Sequence of chain 1.A:
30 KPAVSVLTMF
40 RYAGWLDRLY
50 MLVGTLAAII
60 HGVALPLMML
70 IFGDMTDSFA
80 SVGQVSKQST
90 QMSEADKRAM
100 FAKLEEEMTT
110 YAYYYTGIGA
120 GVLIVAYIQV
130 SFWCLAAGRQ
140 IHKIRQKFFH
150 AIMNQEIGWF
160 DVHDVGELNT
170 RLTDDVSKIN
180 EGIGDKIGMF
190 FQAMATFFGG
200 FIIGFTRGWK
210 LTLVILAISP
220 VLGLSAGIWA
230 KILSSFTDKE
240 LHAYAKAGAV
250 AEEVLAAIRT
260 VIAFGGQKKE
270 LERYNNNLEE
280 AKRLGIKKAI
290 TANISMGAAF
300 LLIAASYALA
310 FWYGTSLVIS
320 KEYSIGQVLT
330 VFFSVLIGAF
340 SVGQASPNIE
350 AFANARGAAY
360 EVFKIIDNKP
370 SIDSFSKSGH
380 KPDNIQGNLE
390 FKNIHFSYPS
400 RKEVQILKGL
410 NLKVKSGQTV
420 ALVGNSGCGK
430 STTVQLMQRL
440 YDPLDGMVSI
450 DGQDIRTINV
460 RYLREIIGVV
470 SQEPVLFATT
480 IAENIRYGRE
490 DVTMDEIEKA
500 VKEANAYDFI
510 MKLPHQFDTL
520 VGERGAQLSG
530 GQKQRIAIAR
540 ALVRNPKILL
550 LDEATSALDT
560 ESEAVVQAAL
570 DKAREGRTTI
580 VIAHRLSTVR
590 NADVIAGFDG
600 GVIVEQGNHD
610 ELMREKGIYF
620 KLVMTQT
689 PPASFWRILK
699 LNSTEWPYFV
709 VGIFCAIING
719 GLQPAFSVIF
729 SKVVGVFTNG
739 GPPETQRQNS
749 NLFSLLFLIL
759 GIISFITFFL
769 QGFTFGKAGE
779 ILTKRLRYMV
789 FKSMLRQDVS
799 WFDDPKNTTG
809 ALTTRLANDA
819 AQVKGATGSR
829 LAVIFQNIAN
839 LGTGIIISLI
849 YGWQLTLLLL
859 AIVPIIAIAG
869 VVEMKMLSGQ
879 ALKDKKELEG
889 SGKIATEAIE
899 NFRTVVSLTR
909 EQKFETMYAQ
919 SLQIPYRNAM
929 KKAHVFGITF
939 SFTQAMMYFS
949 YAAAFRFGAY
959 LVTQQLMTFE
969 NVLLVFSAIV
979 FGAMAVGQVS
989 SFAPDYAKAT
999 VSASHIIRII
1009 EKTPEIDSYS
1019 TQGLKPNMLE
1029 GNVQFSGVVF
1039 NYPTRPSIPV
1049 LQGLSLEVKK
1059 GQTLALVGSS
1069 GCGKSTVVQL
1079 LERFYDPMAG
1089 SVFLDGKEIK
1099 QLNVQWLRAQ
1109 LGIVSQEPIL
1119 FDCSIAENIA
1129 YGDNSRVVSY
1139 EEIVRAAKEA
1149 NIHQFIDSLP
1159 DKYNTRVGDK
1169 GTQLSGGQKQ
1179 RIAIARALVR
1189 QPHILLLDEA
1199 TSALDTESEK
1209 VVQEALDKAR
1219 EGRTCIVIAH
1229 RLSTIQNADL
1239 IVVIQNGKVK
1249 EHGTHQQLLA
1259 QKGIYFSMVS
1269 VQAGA

A protein and the small-molecule ligand that binds it are described below.
Small molecule (SMILES): Brc1ccc(Oc2c(Br)cc(Br)cc2Br)c(Br)c1

Binding-site contacts:
Ligand atom CAL contacts residue PHE755 of chain 1.A at 4.0 Å (hydrophobic).
Ligand atom CAE contacts residue SER725 of chain 1.A at 3.6 Å.
Ligand atom CAB contacts residue PHE755 of chain 1.A at 4.4 Å (hydrophobic).
Ligand atom CAF contacts residue SER725 of chain 1.A at 4.2 Å.
Ligand atom BR4 contacts residue PHE728 of chain 1.A at 4.2 Å.
Ligand atom CAN contacts residue PHE728 of chain 1.A at 3.9 Å (hydrophobic).
Ligand atom CAN contacts residue PHE755 of chain 1.A at 4.3 Å (hydrophobic).
Ligand atom CAM contacts residue ILE727 of chain 1.A at 4.5 Å (hydrophobic).
Ligand atom CAL contacts residue PHE728 of chain 1.A at 3.3 Å (hydrophobic).
Ligand atom BR3 contacts residue TYR306 of chain 1.A at 3.9 Å.
Ligand atom CAE contacts residue PHE724 of chain 1.A at 4.1 Å (hydrophobic).
Ligand atom CAM contacts residue PHE728 of chain 1.A at 3.6 Å (hydrophobic).
Ligand atom CAD contacts residue PHE979 of chain 1.A at 4.4 Å (hydrophobic).
Ligand atom CAC contacts residue PHE724 of chain 1.A at 4.2 Å (hydrophobic).
Ligand atom BR5 contacts residue SER752 of chain 1.A at 4.5 Å.
Ligand atom BR2 contacts residue PHE979 of chain 1.A at 4.2 Å.
Ligand atom CAD contacts residue PHE724 of chain 1.A at 3.7 Å (hydrophobic).
Ligand atom CAP contacts residue PHE310 of chain 1.A at 4.4 Å (hydrophobic).
Ligand atom CAO contacts residue PHE310 of chain 1.A at 3.9 Å (hydrophobic).
Ligand atom BR4 contacts residue PHE331 of chain 1.A at 3.3 Å.
Ligand atom CAK contacts residue PHE728 of chain 1.A at 3.3 Å (hydrophobic).
Ligand atom BR3 contacts residue ALA303 of chain 1.A at 4.0 Å.
Ligand atom CAM contacts residue PHE755 of chain 1.A at 3.8 Å (hydrophobic).
Ligand atom CAO contacts residue PHE728 of chain 1.A at 3.7 Å (hydrophobic).
Ligand atom CAE contacts residue PHE979 of chain 1.A at 3.6 Å (hydrophobic).
Ligand atom BR3 contacts residue PHE755 of chain 1.A at 3.8 Å.
Ligand atom CAO contacts residue ALA307 of chain 1.A at 4.1 Å (hydrophobic).
Ligand atom BR4 contacts residue PHE310 of chain 1.A at 3.9 Å.
Ligand atom CAP contacts residue PHE728 of chain 1.A at 3.5 Å (hydrophobic).
Ligand atom CAM contacts residue PHE724 of chain 1.A at 4.0 Å (hydrophobic).
Ligand atom BR5 contacts residue VAL731 of chain 1.A at 4.0 Å.
Ligand atom BR1 contacts residue PHE724 of chain 1.A at 3.8 Å.
Ligand atom BR5 contacts residue ILE727 of chain 1.A at 4.4 Å.
Ligand atom BR4 contacts residue TYR306 of chain 1.A at 4.0 Å.
Ligand atom BR2 contacts residue PHE728 of chain 1.A at 3.5 Å.
Ligand atom CAL contacts residue PHE724 of chain 1.A at 3.8 Å (hydrophobic).
Ligand atom BR1 contacts residue GLN721 of chain 1.A at 3.7 Å.
Ligand atom OAJ contacts residue PHE728 of chain 1.A at 3.9 Å.
Ligand atom CAF contacts residue PHE979 of chain 1.A at 4.1 Å (hydrophobic).
Ligand atom BR2 contacts residue SER725 of chain 1.A at 3.9 Å.